Binding-site contacts:
Ligand atom C5 contacts residue TRP87 of chain 3.B at 3.5 Å (hydrophobic).
Ligand atom C2 contacts residue ASN45 of chain 3.B at 2.5 Å.
Ligand atom O2 contacts residue ASN79 of chain 3.B at 2.5 Å (h-bond).
Ligand atom O6 contacts residue TRP80 of chain 3.B at 3.7 Å.
Ligand atom O3 contacts residue TRP87 of chain 3.B at 3.2 Å (h-bond).
Ligand atom N2 contacts residue TRP53 of chain 3.B at 3.6 Å.
Ligand atom O5 contacts residue ASN45 of chain 3.B at 2.3 Å (h-bond).
Ligand atom O2 contacts residue TRP80 of chain 3.B at 3.1 Å (h-bond).
Ligand atom O6 contacts residue ARG125 of chain 3.B at 3.5 Å (salt-bridge).
Ligand atom C6 contacts residue TRP87 of chain 3.B at 3.8 Å (hydrophobic).
Ligand atom C6 contacts residue ASN79 of chain 3.B at 3.8 Å.
Ligand atom C5 contacts residue ASN45 of chain 3.B at 3.6 Å.
Ligand atom C2 contacts residue ASN79 of chain 3.B at 3.4 Å.
Ligand atom O7 contacts residue ARG125 of chain 3.B at 3.2 Å (salt-bridge).
Ligand atom O4 contacts residue ARG125 of chain 3.B at 3.7 Å.
Ligand atom C1 contacts residue ASN45 of chain 3.B at 1.4 Å.
Ligand atom O4 contacts residue TRP80 of chain 3.B at 3.1 Å (h-bond).
Ligand atom O2 contacts residue THR78 of chain 3.B at 3.6 Å.
Ligand atom O6 contacts residue ASN79 of chain 3.B at 3.4 Å.
Ligand atom C3 contacts residue TRP53 of chain 3.B at 3.8 Å (hydrophobic).
Ligand atom C3 contacts residue ASP77 of chain 3.B at 3.7 Å.
Ligand atom O5 contacts residue TRP87 of chain 3.B at 3.8 Å.
Ligand atom O3 contacts residue ASP77 of chain 3.B at 3.6 Å.
Ligand atom O4 contacts residue TRP53 of chain 3.B at 3.5 Å.
Ligand atom C8 contacts residue THR128 of chain 3.B at 3.8 Å.
Ligand atom O6 contacts residue ALA49 of chain 3.B at 3.6 Å.
Ligand atom C2 contacts residue TRP80 of chain 3.B at 3.9 Å (hydrophobic).
Ligand atom N2 contacts residue ASN45 of chain 3.B at 3.0 Å (h-bond).
Ligand atom C3 contacts residue ASN45 of chain 3.B at 3.8 Å.
Ligand atom C6 contacts residue GLN56 of chain 3.B at 3.5 Å.
Ligand atom O7 contacts residue TRP87 of chain 3.B at 2.8 Å (h-bond).
Ligand atom C7 contacts residue ASN45 of chain 3.B at 3.7 Å.
Ligand atom C6 contacts residue TRP80 of chain 3.B at 3.7 Å (hydrophobic).
Ligand atom C6 contacts residue ASN79 of chain 3.B at 3.7 Å.
Ligand atom O4 contacts residue ASN79 of chain 3.B at 3.5 Å (h-bond).
Ligand atom C7 contacts residue TRP87 of chain 3.B at 3.9 Å (hydrophobic).
Ligand atom C1 contacts residue TRP80 of chain 3.B at 3.5 Å (hydrophobic).
Ligand atom O5 contacts residue TRP80 of chain 3.B at 3.1 Å (h-bond).
Ligand atom C8 contacts residue TRP53 of chain 3.B at 3.7 Å (hydrophobic).
Ligand atom O3 contacts residue THR78 of chain 3.B at 3.8 Å.

This protein binds this small molecule.
Small molecule (SMILES): CC(=O)N[C@H]1[C@H](O[C@H]2[C@H](O)[C@@H](NC(C)=O)CO[C@@H]2CO)O[C@H](CO)[C@@H](O[C@@H]2O[C@H](CO[C@H]3O[C@H](CO)[C@@H](O)[C@H](O)[C@@H]3O)[C@@H](O)[C@H](O[C@H]3O[C@H](CO)[C@@H](O)[C@H](O)[C@@H]3O)[C@@H]2O)[C@@H]1O

Sequence of chain 3.B:
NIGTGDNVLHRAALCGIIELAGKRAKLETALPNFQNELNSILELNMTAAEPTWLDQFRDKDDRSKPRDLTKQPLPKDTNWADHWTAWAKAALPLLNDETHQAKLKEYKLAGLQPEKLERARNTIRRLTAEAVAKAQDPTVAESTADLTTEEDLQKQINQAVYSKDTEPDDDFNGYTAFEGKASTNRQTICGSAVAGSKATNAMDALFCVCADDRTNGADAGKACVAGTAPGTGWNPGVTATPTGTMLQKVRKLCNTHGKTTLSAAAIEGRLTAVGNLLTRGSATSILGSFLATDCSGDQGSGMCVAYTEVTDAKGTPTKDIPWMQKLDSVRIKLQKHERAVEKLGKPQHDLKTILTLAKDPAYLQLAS